Sequence of chain 1.A:
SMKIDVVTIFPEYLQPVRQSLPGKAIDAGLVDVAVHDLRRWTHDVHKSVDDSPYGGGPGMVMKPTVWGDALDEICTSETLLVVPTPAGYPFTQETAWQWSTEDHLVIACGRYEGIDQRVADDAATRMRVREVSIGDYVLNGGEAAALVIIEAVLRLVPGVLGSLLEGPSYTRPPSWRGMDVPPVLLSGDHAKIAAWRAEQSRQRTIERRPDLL

Binding-site contacts:
Ligand atom O08 contacts residue PRO87 of chain 1.B at 4.3 Å.
Ligand atom O01 contacts residue LEU181 of chain 1.A at 3.6 Å.
Ligand atom O08 contacts residue LEU180 of chain 1.A at 4.3 Å.
Ligand atom C14 contacts residue ASP137 of chain 1.B at 3.8 Å.
Ligand atom C14 contacts residue TYR138 of chain 1.B at 3.9 Å (hydrophobic).
Ligand atom N06 contacts residue JF51 of chain 1.F at 3.8 Å.
Ligand atom C10 contacts residue PRO87 of chain 1.B at 4.3 Å (hydrophobic).
Ligand atom N06 contacts residue GLU114 of chain 1.B at 4.0 Å.
Ligand atom C14 contacts residue GLN94 of chain 1.A at 4.2 Å.
Ligand atom N05 contacts residue JF51 of chain 1.F at 4.3 Å.
Ligand atom N05 contacts residue GLU114 of chain 1.B at 4.0 Å.
Ligand atom C04 contacts residue VAL139 of chain 1.B at 4.1 Å (hydrophobic).
Ligand atom C07 contacts residue PRO87 of chain 1.B at 3.6 Å (hydrophobic).
Ligand atom C11 contacts residue ASP137 of chain 1.B at 4.2 Å.
Ligand atom C03 contacts residue GLU182 of chain 1.A at 3.8 Å.
Ligand atom C15 contacts residue VAL139 of chain 1.B at 4.2 Å (hydrophobic).
Ligand atom C02 contacts residue ALA88 of chain 1.B at 4.4 Å (hydrophobic).
Ligand atom N06 contacts residue PRO87 of chain 1.B at 3.8 Å.
Ligand atom C13 contacts residue GLN94 of chain 1.A at 4.3 Å.
Ligand atom N05 contacts residue VAL139 of chain 1.B at 4.5 Å.
Ligand atom C12 contacts residue ASP137 of chain 1.B at 3.8 Å.
Ligand atom C02 contacts residue PRO87 of chain 1.B at 4.1 Å (hydrophobic).
Ligand atom N05 contacts residue PRO87 of chain 1.B at 3.9 Å.
Ligand atom C04 contacts residue PRO87 of chain 1.B at 3.8 Å (hydrophobic).
Ligand atom C13 contacts residue ASP137 of chain 1.B at 3.6 Å.
Ligand atom C09 contacts residue LEU180 of chain 1.A at 4.3 Å (hydrophobic).
Ligand atom N06 contacts residue GLU182 of chain 1.A at 4.4 Å.
Ligand atom C09 contacts residue PRO87 of chain 1.B at 3.5 Å (hydrophobic).
Ligand atom C15 contacts residue PRO87 of chain 1.B at 4.3 Å (hydrophobic).
Ligand atom O08 contacts residue GLU182 of chain 1.A at 4.5 Å.
Ligand atom O01 contacts residue PRO87 of chain 1.B at 4.0 Å.
Ligand atom C07 contacts residue GLU182 of chain 1.A at 3.7 Å.
Ligand atom O01 contacts residue GLU182 of chain 1.A at 2.8 Å (salt-bridge).
Ligand atom C02 contacts residue GLU182 of chain 1.A at 3.7 Å.
Ligand atom C14 contacts residue VAL139 of chain 1.B at 4.4 Å (hydrophobic).
Ligand atom C13 contacts residue TYR138 of chain 1.B at 4.3 Å (hydrophobic).
Ligand atom O01 contacts residue ALA88 of chain 1.B at 3.5 Å.
Ligand atom C09 contacts residue LEU181 of chain 1.A at 3.7 Å (hydrophobic).
Ligand atom C04 contacts residue GLU182 of chain 1.A at 4.3 Å.
Ligand atom C03 contacts residue PRO87 of chain 1.B at 3.6 Å (hydrophobic).

A protein and the small-molecule ligand that binds it are described below.
Small molecule (SMILES): O=C(OCc1ccccc1)c1cn[nH]c1

Sequence of chain 1.B:
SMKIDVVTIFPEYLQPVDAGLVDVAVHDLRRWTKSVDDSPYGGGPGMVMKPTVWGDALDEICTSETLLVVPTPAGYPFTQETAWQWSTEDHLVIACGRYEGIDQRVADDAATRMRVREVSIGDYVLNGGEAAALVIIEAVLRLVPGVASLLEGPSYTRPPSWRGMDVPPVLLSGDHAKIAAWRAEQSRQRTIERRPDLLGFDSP